Binding-site contacts:
Ligand atom C7 contacts residue ASN153 of chain 23.A at 3.7 Å.
Ligand atom O5 contacts residue HIS158 of chain 23.A at 3.1 Å.
Ligand atom O5 contacts residue ASN153 of chain 23.A at 2.4 Å (h-bond).
Ligand atom C1 contacts residue ASN153 of chain 23.A at 1.4 Å.
Ligand atom O5 contacts residue THR155 of chain 23.A at 4.3 Å.
Ligand atom C3 contacts residue ASN153 of chain 23.A at 3.8 Å.
Ligand atom C6 contacts residue LYS157 of chain 23.A at 3.8 Å.
Ligand atom C8 contacts residue TRP101 of chain 23.C at 3.6 Å (hydrophobic).
Ligand atom C1 contacts residue HIS149 of chain 23.A at 4.0 Å.
Ligand atom N2 contacts residue ASN153 of chain 23.A at 2.9 Å (h-bond).
Ligand atom O7 contacts residue HIS149 of chain 23.A at 3.3 Å.
Ligand atom C1 contacts residue THR155 of chain 23.A at 3.9 Å.
Ligand atom C4 contacts residue ASN153 of chain 23.A at 4.2 Å.
Ligand atom N2 contacts residue HIS149 of chain 23.A at 4.3 Å.
Ligand atom C2 contacts residue HIS149 of chain 23.A at 3.6 Å.
Ligand atom O5 contacts residue LYS157 of chain 23.A at 4.5 Å.
Ligand atom C5 contacts residue ASN153 of chain 23.A at 3.7 Å.
Ligand atom C2 contacts residue ASN153 of chain 23.A at 2.5 Å.
Ligand atom O5 contacts residue HIS149 of chain 23.A at 4.1 Å.
Ligand atom C7 contacts residue HIS149 of chain 23.A at 4.2 Å.
Ligand atom C6 contacts residue HIS158 of chain 23.A at 3.8 Å.
Ligand atom O6 contacts residue LYS157 of chain 23.A at 3.8 Å.
Ligand atom O3 contacts residue HIS149 of chain 23.A at 4.4 Å.
Ligand atom C5 contacts residue LYS157 of chain 23.A at 4.1 Å.
Ligand atom C8 contacts residue GLY102 of chain 23.C at 3.3 Å.
Ligand atom C1 contacts residue HIS158 of chain 23.A at 4.0 Å.
Ligand atom O7 contacts residue ASN153 of chain 23.A at 4.0 Å.
Ligand atom C8 contacts residue ASN103 of chain 23.C at 4.5 Å.
Ligand atom C5 contacts residue HIS158 of chain 23.A at 4.1 Å.

Sequence of chain 23.C:
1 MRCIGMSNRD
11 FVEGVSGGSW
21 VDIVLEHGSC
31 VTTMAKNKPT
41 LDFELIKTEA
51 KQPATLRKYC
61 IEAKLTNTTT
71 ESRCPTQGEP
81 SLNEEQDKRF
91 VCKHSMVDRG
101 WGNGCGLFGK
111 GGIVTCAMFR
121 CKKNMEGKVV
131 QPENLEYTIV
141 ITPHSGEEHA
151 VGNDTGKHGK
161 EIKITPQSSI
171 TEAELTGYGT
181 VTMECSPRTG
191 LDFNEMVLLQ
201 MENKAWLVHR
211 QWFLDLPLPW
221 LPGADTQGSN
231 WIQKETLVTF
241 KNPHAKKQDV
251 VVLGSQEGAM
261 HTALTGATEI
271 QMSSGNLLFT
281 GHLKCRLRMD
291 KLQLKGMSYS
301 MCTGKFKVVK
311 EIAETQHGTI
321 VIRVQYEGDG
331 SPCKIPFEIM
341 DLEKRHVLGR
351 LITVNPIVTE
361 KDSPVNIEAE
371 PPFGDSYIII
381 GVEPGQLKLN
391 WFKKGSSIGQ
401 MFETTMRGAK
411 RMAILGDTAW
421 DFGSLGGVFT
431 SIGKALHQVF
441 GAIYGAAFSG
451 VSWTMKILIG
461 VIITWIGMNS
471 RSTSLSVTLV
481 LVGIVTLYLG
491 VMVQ

The small molecule below binds the protein below.
Small molecule (SMILES): CC(=O)N[C@@H]1[C@@H](O)[C@H](O)[C@@H](CO)O[C@H]1O

Sequence of chain 23.A:
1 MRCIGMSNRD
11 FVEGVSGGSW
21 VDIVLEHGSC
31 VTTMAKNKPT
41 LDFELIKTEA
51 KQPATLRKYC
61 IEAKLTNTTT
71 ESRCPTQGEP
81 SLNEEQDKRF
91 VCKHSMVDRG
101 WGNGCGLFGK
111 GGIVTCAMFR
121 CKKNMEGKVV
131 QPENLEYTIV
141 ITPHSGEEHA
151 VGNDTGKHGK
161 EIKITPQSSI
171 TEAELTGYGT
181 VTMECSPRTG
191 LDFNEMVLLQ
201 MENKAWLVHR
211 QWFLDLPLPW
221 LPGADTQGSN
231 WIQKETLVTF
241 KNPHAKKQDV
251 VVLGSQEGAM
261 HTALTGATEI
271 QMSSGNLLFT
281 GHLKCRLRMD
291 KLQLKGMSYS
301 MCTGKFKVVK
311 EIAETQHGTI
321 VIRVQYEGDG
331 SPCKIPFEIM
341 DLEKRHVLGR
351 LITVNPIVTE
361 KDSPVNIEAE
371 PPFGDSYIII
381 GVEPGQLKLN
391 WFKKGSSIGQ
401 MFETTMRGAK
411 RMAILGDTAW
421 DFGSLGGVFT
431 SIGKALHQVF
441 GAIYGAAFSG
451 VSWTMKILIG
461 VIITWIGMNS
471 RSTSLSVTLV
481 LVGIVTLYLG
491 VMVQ